Sequence of chain 1.A:
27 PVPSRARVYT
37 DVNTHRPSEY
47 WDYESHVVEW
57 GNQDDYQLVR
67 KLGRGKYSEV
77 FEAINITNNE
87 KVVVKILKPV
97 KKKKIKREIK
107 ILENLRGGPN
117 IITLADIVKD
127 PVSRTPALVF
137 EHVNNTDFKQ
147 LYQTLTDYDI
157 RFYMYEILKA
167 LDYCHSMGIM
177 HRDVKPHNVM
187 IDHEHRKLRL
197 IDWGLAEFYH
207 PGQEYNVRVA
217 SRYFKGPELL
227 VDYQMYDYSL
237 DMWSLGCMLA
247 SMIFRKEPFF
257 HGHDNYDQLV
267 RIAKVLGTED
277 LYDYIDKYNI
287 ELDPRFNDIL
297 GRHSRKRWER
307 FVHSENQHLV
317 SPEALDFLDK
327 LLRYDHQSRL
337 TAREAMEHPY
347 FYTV

This protein binds this small molecule.
Small molecule (SMILES): CC(=O)NCCCNCc1ccc(-c2ccccc2)c(Cl)c1

Binding-site contacts:
Ligand atom CL contacts residue PHE144 of chain 1.A at 4.1 Å.
Ligand atom C8 contacts residue PRO182 of chain 1.A at 3.9 Å (hydrophobic).
Ligand atom C4 contacts residue ASN141 of chain 1.A at 4.0 Å.
Ligand atom O contacts residue ASN141 of chain 1.A at 4.1 Å.
Ligand atom C1 contacts residue MET186 of chain 1.A at 3.8 Å (hydrophobic).
Ligand atom C13 contacts residue MET244 of chain 1.A at 3.3 Å (hydrophobic).
Ligand atom C10 contacts residue PHE144 of chain 1.A at 4.1 Å (hydrophobic).
Ligand atom O contacts residue MET186 of chain 1.A at 4.0 Å.
Ligand atom C17 contacts residue ILE187 of chain 1.A at 3.7 Å (hydrophobic).
Ligand atom C15 contacts residue MET248 of chain 1.A at 3.7 Å (hydrophobic).
Ligand atom C4 contacts residue VAL185 of chain 1.A at 3.8 Å (hydrophobic).
Ligand atom C14 contacts residue MET248 of chain 1.A at 3.2 Å (hydrophobic).
Ligand atom CL contacts residue MET248 of chain 1.A at 3.6 Å.
Ligand atom C8 contacts residue ILE187 of chain 1.A at 3.9 Å (hydrophobic).
Ligand atom C6 contacts residue PRO182 of chain 1.A at 3.8 Å (hydrophobic).
Ligand atom C9 contacts residue ILE187 of chain 1.A at 3.8 Å (hydrophobic).
Ligand atom C3 contacts residue ASN141 of chain 1.A at 3.7 Å.
Ligand atom C11 contacts residue LEU147 of chain 1.A at 4.0 Å (hydrophobic).
Ligand atom C7 contacts residue PRO182 of chain 1.A at 3.1 Å (hydrophobic).
Ligand atom C5 contacts residue PRO182 of chain 1.A at 3.8 Å (hydrophobic).
Ligand atom C12 contacts residue MET244 of chain 1.A at 4.1 Å (hydrophobic).
Ligand atom C2 contacts residue HIS183 of chain 1.A at 3.5 Å.
Ligand atom C7 contacts residue VAL185 of chain 1.A at 3.0 Å (hydrophobic).
Ligand atom C8 contacts residue VAL185 of chain 1.A at 3.9 Å (hydrophobic).
Ligand atom C8 contacts residue MET244 of chain 1.A at 4.1 Å (hydrophobic).
Ligand atom N contacts residue HIS183 of chain 1.A at 3.5 Å (h-bond).
Ligand atom C11 contacts residue PHE144 of chain 1.A at 3.6 Å (hydrophobic).
Ligand atom C16 contacts residue TYR159 of chain 1.A at 3.8 Å (hydrophobic).
Ligand atom C6 contacts residue VAL185 of chain 1.A at 3.7 Å (hydrophobic).
Ligand atom C3 contacts residue PRO182 of chain 1.A at 4.0 Å (hydrophobic).
Ligand atom C contacts residue MET186 of chain 1.A at 3.6 Å (hydrophobic).
Ligand atom C4 contacts residue PRO182 of chain 1.A at 3.6 Å (hydrophobic).
Ligand atom C5 contacts residue VAL185 of chain 1.A at 3.6 Å (hydrophobic).
Ligand atom N1 contacts residue PRO182 of chain 1.A at 2.8 Å (h-bond).
Ligand atom N1 contacts residue VAL185 of chain 1.A at 2.8 Å (h-bond).
Ligand atom CL contacts residue LEU151 of chain 1.A at 4.1 Å.
Ligand atom C3 contacts residue VAL185 of chain 1.A at 3.6 Å (hydrophobic).
Ligand atom C13 contacts residue MET248 of chain 1.A at 3.6 Å (hydrophobic).
Ligand atom C14 contacts residue MET244 of chain 1.A at 3.7 Å (hydrophobic).
Ligand atom C3 contacts residue HIS183 of chain 1.A at 3.5 Å.